The protein below binds the small molecule below.
Small molecule (SMILES): CC(=O)N[C@H]1[C@H](O[C@H]2[C@H](O)[C@@H](NC(C)=O)CO[C@@H]2CO[C@@H]2O[C@@H](C)[C@@H](O)[C@@H](O)[C@@H]2O)O[C@H](CO)[C@@H](O)[C@@H]1O

Binding-site contacts:
Ligand atom C3 contacts residue THR131 of chain 1.C at 4.1 Å.
Ligand atom O4 contacts residue TRP129 of chain 1.C at 3.9 Å.
Ligand atom O7 contacts residue ASN165 of chain 1.C at 2.9 Å (h-bond).
Ligand atom C6 contacts residue PHE128 of chain 1.C at 4.0 Å (hydrophobic).
Ligand atom C1 contacts residue ASN165 of chain 1.C at 1.4 Å.
Ligand atom C3 contacts residue ASN165 of chain 1.C at 3.8 Å.
Ligand atom O7 contacts residue GLY130 of chain 1.C at 3.4 Å.
Ligand atom O3 contacts residue GLN161 of chain 1.C at 3.7 Å.
Ligand atom C5 contacts residue ASN165 of chain 1.C at 3.7 Å.
Ligand atom O3 contacts residue GLU113 of chain 1.C at 3.9 Å.
Ligand atom C3 contacts residue GLY130 of chain 1.C at 3.9 Å.
Ligand atom C6 contacts residue ASN165 of chain 1.C at 3.5 Å.
Ligand atom C7 contacts residue ASN165 of chain 1.C at 3.2 Å.
Ligand atom O4 contacts residue SER114 of chain 1.C at 3.2 Å (h-bond).
Ligand atom N2 contacts residue GLN161 of chain 1.C at 2.9 Å (h-bond).
Ligand atom C5 contacts residue GLY130 of chain 1.C at 3.9 Å.
Ligand atom C8 contacts residue GLN161 of chain 1.C at 3.5 Å.
Ligand atom C1 contacts residue THR131 of chain 1.C at 4.1 Å.
Ligand atom C5 contacts residue ASN165 of chain 1.C at 3.3 Å.
Ligand atom C2 contacts residue GLN161 of chain 1.C at 3.8 Å.
Ligand atom C1 contacts residue GLY130 of chain 1.C at 4.1 Å.
Ligand atom C8 contacts residue TRP129 of chain 1.C at 3.6 Å (hydrophobic).
Ligand atom C2 contacts residue ASN165 of chain 1.C at 2.4 Å.
Ligand atom C5 contacts residue GLY130 of chain 1.C at 3.7 Å.
Ligand atom C6 contacts residue LEU164 of chain 1.C at 3.8 Å (hydrophobic).
Ligand atom O5 contacts residue GLY130 of chain 1.C at 3.0 Å (h-bond).
Ligand atom N2 contacts residue ASN165 of chain 1.C at 2.9 Å (h-bond).
Ligand atom O3 contacts residue THR131 of chain 1.C at 4.0 Å.
Ligand atom O4 contacts residue GLY130 of chain 1.C at 3.5 Å.
Ligand atom C6 contacts residue GLY130 of chain 1.C at 3.4 Å.
Ligand atom C7 contacts residue GLY130 of chain 1.C at 3.7 Å.
Ligand atom O5 contacts residue ASN165 of chain 1.C at 2.4 Å (h-bond).
Ligand atom O4 contacts residue THR131 of chain 1.C at 3.7 Å.
Ligand atom C3 contacts residue GLN161 of chain 1.C at 3.6 Å.
Ligand atom C4 contacts residue ASN165 of chain 1.C at 3.9 Å.
Ligand atom C4 contacts residue GLY130 of chain 1.C at 4.0 Å.
Ligand atom O5 contacts residue THR131 of chain 1.C at 3.5 Å.
Ligand atom O3 contacts residue SER114 of chain 1.C at 3.0 Å (h-bond).
Ligand atom C7 contacts residue GLN161 of chain 1.C at 3.6 Å.
Ligand atom C4 contacts residue SER114 of chain 1.C at 4.0 Å.

Sequence of chain 1.C:
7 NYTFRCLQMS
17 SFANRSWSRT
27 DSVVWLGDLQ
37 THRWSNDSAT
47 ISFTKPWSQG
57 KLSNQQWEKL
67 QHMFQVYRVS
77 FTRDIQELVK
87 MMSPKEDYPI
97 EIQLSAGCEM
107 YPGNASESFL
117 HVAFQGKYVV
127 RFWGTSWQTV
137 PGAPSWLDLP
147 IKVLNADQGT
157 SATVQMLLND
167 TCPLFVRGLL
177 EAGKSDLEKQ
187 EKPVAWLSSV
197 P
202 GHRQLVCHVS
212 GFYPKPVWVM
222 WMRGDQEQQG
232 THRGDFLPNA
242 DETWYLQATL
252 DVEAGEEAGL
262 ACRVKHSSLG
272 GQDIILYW